Sequence of chain 1.D:
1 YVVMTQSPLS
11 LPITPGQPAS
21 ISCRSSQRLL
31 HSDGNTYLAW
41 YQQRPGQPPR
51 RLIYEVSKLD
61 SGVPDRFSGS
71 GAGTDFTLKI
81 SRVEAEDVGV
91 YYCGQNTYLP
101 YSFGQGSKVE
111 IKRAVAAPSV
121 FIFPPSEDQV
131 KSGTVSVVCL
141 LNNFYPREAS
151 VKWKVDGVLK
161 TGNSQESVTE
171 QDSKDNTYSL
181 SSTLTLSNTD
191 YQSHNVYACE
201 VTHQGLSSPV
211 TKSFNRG

A small-molecule ligand and the protein it binds are described below.
Small molecule (SMILES): CC(=O)N[C@H]1[C@H](O[C@H]2[C@H](O)[C@@H](NC(C)=O)CO[C@@H]2CO)O[C@H](CO)[C@@H](O[C@@H]2O[C@H](CO[C@H]3O[C@H](CO)[C@@H](O)[C@H](O[C@H]4O[C@H](CO)[C@@H](O)[C@H](O)[C@@H]4O)[C@@H]3O)[C@@H](O)[C@H](O[C@H]3O[C@H](CO)[C@@H](O)[C@H](O)[C@@H]3O)[C@@H]2O)[C@@H]1O

Binding-site contacts:
Ligand atom C4 contacts residue GLU55 of chain 1.D at 3.4 Å.
Ligand atom O3 contacts residue ASP113 of chain 1.C at 2.6 Å (salt-bridge).
Ligand atom C7 contacts residue ASN293 of chain 1.A at 3.2 Å.
Ligand atom O6 contacts residue ASP60 of chain 1.D at 2.6 Å (salt-bridge).
Ligand atom O7 contacts residue ASN293 of chain 1.A at 3.0 Å (h-bond).
Ligand atom C7 contacts residue TYR105 of chain 1.C at 3.4 Å (hydrophobic).
Ligand atom C4 contacts residue ARG51 of chain 1.D at 3.4 Å.
Ligand atom O5 contacts residue TYR54 of chain 1.D at 2.9 Å (h-bond).
Ligand atom O4 contacts residue TYR54 of chain 1.D at 2.8 Å (h-bond).
Ligand atom C3 contacts residue ASP113 of chain 1.C at 3.4 Å.
Ligand atom O5 contacts residue ASN293 of chain 1.A at 2.3 Å (h-bond).
Ligand atom O3 contacts residue ARG51 of chain 1.D at 3.5 Å (salt-bridge).
Ligand atom C5 contacts residue ASN293 of chain 1.A at 3.6 Å.
Ligand atom O7 contacts residue ARG104 of chain 1.C at 3.4 Å (salt-bridge).
Ligand atom C4 contacts residue ASP60 of chain 1.D at 3.5 Å.
Ligand atom O4 contacts residue GLU55 of chain 1.D at 2.6 Å (salt-bridge).
Ligand atom O4 contacts residue ASP60 of chain 1.D at 3.0 Å (salt-bridge).
Ligand atom O6 contacts residue THR371 of chain 1.A at 3.0 Å (h-bond).
Ligand atom C4 contacts residue ASP113 of chain 1.C at 3.1 Å.
Ligand atom O5 contacts residue THR373 of chain 1.A at 3.4 Å (h-bond).
Ligand atom C4 contacts residue TRP106 of chain 1.C at 3.4 Å (hydrophobic).
Ligand atom N2 contacts residue HIS291 of chain 1.A at 3.0 Å (h-bond).
Ligand atom C6 contacts residue GLU55 of chain 1.D at 3.1 Å.
Ligand atom O3 contacts residue ARG98 of chain 1.C at 3.0 Å (salt-bridge).
Ligand atom C2 contacts residue ASN293 of chain 1.A at 2.5 Å.
Ligand atom C6 contacts residue TYR54 of chain 1.D at 3.4 Å (hydrophobic).
Ligand atom C6 contacts residue THR373 of chain 1.A at 3.6 Å.
Ligand atom O5 contacts residue TRP106 of chain 1.C at 3.6 Å.
Ligand atom C6 contacts residue ASP60 of chain 1.D at 3.2 Å.
Ligand atom O4 contacts residue TRP106 of chain 1.C at 3.0 Å.
Ligand atom C6 contacts residue TRP106 of chain 1.C at 3.6 Å (hydrophobic).
Ligand atom O2 contacts residue ARG51 of chain 1.D at 2.9 Å (salt-bridge).
Ligand atom N2 contacts residue ASN293 of chain 1.A at 3.0 Å (h-bond).
Ligand atom O6 contacts residue SER61 of chain 1.D at 3.1 Å (h-bond).
Ligand atom C1 contacts residue HIS291 of chain 1.A at 3.6 Å.
Ligand atom C1 contacts residue ASN293 of chain 1.A at 1.4 Å.
Ligand atom O2 contacts residue HIS111 of chain 1.C at 2.9 Å (h-bond).
Ligand atom O7 contacts residue TYR105 of chain 1.C at 3.0 Å (h-bond).
Ligand atom O6 contacts residue GLU55 of chain 1.D at 2.6 Å (salt-bridge).
Ligand atom O4 contacts residue ASP113 of chain 1.C at 2.6 Å (salt-bridge).

Sequence of chain 1.C:
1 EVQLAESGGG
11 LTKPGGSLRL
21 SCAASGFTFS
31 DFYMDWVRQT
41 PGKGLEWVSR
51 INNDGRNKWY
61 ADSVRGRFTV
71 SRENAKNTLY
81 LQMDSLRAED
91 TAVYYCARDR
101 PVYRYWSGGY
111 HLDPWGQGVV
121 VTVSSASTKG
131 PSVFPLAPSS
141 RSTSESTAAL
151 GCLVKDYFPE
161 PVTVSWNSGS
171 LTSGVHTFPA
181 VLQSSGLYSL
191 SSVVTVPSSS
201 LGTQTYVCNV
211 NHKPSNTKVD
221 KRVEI

Sequence of chain 1.A:
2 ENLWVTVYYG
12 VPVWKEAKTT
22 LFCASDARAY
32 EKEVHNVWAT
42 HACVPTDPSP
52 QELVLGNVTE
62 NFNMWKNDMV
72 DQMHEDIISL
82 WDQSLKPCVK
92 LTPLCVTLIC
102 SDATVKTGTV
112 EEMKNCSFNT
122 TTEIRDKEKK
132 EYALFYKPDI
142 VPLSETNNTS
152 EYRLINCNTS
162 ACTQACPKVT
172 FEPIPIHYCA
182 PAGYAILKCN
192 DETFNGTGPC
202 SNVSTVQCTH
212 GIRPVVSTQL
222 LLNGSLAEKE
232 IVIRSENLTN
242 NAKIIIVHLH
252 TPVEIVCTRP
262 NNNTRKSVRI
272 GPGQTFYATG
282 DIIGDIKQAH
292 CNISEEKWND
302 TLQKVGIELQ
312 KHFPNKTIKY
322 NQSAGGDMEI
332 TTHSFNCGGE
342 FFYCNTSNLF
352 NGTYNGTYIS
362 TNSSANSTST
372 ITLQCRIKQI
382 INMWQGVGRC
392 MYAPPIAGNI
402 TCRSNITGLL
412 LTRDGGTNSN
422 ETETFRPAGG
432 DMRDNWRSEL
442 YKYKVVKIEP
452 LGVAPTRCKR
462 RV